A protein and the small-molecule ligand that binds it are described below.
Small molecule (SMILES): CC(C)NC[C@H](O)COc1ccc(S(N)(=O)=O)cc1

Sequence of chain 1.A:
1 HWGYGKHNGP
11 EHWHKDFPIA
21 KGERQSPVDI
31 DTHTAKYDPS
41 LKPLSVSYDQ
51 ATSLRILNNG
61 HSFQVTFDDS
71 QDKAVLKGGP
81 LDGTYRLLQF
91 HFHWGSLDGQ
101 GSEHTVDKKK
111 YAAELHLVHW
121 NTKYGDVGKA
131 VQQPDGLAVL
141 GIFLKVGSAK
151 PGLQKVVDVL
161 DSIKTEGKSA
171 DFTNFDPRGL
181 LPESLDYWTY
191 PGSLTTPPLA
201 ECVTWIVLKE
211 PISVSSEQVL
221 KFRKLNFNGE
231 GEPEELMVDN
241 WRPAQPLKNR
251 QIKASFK

Binding-site contacts:
Ligand atom C06 contacts residue ASN8 of chain 1.A at 4.0 Å.
Ligand atom C06 contacts residue HIS7 of chain 1.A at 3.9 Å.
Ligand atom C03 contacts residue HIS1 of chain 1.A at 4.1 Å.
Ligand atom C02 contacts residue HIS1 of chain 1.A at 4.0 Å.
Ligand atom O08 contacts residue HIS1 of chain 1.A at 4.5 Å.
Ligand atom O08 contacts residue PHE17 of chain 1.A at 3.9 Å.
Ligand atom C05 contacts residue ASN8 of chain 1.A at 4.1 Å.
Ligand atom C12 contacts residue HIS1 of chain 1.A at 4.4 Å.
Ligand atom C02 contacts residue TRP2 of chain 1.A at 4.3 Å (hydrophobic).
Ligand atom N10 contacts residue TRP13 of chain 1.A at 3.9 Å.
Ligand atom O09 contacts residue HIS12 of chain 1.A at 3.7 Å.
Ligand atom S07 contacts residue TRP2 of chain 1.A at 4.1 Å.
Ligand atom O09 contacts residue TRP13 of chain 1.A at 3.3 Å.
Ligand atom N10 contacts residue LYS15 of chain 1.A at 4.0 Å.
Ligand atom N10 contacts residue HIS12 of chain 1.A at 2.9 Å (h-bond).
Ligand atom O08 contacts residue TRP2 of chain 1.A at 3.5 Å.
Ligand atom C02 contacts residue ASP16 of chain 1.A at 3.8 Å.
Ligand atom S07 contacts residue TRP13 of chain 1.A at 4.4 Å.
Ligand atom O08 contacts residue ASP16 of chain 1.A at 3.5 Å (salt-bridge).
Ligand atom C04 contacts residue HIS1 of chain 1.A at 4.4 Å.
Ligand atom C01 contacts residue HIS1 of chain 1.A at 4.3 Å.
Ligand atom S07 contacts residue ASP16 of chain 1.A at 3.5 Å (salt-bridge).
Ligand atom S07 contacts residue HIS12 of chain 1.A at 4.0 Å.
Ligand atom C05 contacts residue HIS7 of chain 1.A at 3.5 Å.
Ligand atom O09 contacts residue TRP2 of chain 1.A at 3.6 Å.
Ligand atom C06 contacts residue HIS12 of chain 1.A at 4.2 Å.
Ligand atom C01 contacts residue ASP16 of chain 1.A at 3.9 Å.
Ligand atom O09 contacts residue ASN8 of chain 1.A at 3.6 Å.
Ligand atom N10 contacts residue ASP16 of chain 1.A at 2.7 Å (salt-bridge).